The protein below binds the small molecule below.
Small molecule (SMILES): CC(C)c1cccc(CNC[C@@H](O)[C@@H]2C[C@H](C)CCCCCN([C@H](C)c3ccccc3)C(=O)c3cc(cc(-c4ncco4)c3)C(=O)N2)c1

Sequence of chain 1.B:
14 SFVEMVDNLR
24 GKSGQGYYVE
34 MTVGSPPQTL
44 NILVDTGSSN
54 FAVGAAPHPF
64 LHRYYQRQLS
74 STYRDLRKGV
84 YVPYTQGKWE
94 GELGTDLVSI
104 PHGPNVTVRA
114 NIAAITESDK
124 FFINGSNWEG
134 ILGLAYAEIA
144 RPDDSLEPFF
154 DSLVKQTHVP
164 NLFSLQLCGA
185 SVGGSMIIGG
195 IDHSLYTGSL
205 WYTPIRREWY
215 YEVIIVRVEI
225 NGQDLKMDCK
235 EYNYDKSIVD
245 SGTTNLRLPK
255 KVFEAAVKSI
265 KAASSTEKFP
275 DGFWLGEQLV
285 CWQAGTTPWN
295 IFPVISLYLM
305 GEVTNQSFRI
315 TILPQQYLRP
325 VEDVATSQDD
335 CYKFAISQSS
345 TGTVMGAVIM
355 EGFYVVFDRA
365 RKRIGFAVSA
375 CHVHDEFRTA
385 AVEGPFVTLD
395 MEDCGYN

Binding-site contacts:
Ligand atom C28 contacts residue GLY246 of chain 1.B at 3.1 Å.
Ligand atom C57 contacts residue SER245 of chain 1.B at 3.6 Å.
Ligand atom N74 contacts residue ASP244 of chain 1.B at 2.7 Å (salt-bridge).
Ligand atom O69 contacts residue SER51 of chain 1.B at 3.6 Å.
Ligand atom C83 contacts residue PRO86 of chain 1.B at 3.4 Å (hydrophobic).
Ligand atom C52 contacts residue THR248 of chain 1.B at 3.2 Å.
Ligand atom C87 contacts residue THR88 of chain 1.B at 3.1 Å.
Ligand atom C40 contacts residue ARG251 of chain 1.B at 3.5 Å.
Ligand atom C63 contacts residue TYR87 of chain 1.B at 3.5 Å (hydrophobic).
Ligand atom C76 contacts residue ASP244 of chain 1.B at 3.5 Å.
Ligand atom O69 contacts residue ASP48 of chain 1.B at 2.6 Å (salt-bridge).
Ligand atom O69 contacts residue GLY50 of chain 1.B at 3.5 Å (h-bond).
Ligand atom N74 contacts residue GLY50 of chain 1.B at 2.9 Å (h-bond).
Ligand atom O44 contacts residue THR88 of chain 1.B at 3.2 Å (h-bond).
Ligand atom C48 contacts residue GLY27 of chain 1.B at 3.4 Å.
Ligand atom C91 contacts residue VAL85 of chain 1.B at 3.6 Å (hydrophobic).
Ligand atom C85 contacts residue THR88 of chain 1.B at 3.5 Å.
Ligand atom C80 contacts residue GLY50 of chain 1.B at 3.2 Å.
Ligand atom C59 contacts residue SER245 of chain 1.B at 3.3 Å.
Ligand atom C46 contacts residue THR248 of chain 1.B at 3.6 Å.
Ligand atom C91 contacts residue TYR87 of chain 1.B at 3.5 Å (hydrophobic).
Ligand atom C71 contacts residue ASP244 of chain 1.B at 3.2 Å.
Ligand atom C53 contacts residue GLY29 of chain 1.B at 3.5 Å.
Ligand atom N1 contacts residue THR247 of chain 1.B at 3.5 Å (h-bond).
Ligand atom C61 contacts residue GLY246 of chain 1.B at 3.4 Å.
Ligand atom C63 contacts residue GLN89 of chain 1.B at 3.5 Å.
Ligand atom C55 contacts residue THR248 of chain 1.B at 3.5 Å.
Ligand atom C5 contacts residue ASP48 of chain 1.B at 3.4 Å.
Ligand atom N1 contacts residue GLY246 of chain 1.B at 2.9 Å (h-bond).
Ligand atom O42 contacts residue THR88 of chain 1.B at 3.3 Å.
Ligand atom C59 contacts residue GLY246 of chain 1.B at 3.4 Å.
Ligand atom O45 contacts residue THR248 of chain 1.B at 2.8 Å (h-bond).
Ligand atom C48 contacts residue ILE126 of chain 1.B at 3.4 Å (hydrophobic).
Ligand atom C76 contacts residue GLY50 of chain 1.B at 3.3 Å.
Ligand atom O69 contacts residue TYR87 of chain 1.B at 3.4 Å.
Ligand atom O44 contacts residue TYR87 of chain 1.B at 3.5 Å.
Ligand atom C53 contacts residue THR248 of chain 1.B at 3.0 Å.
Ligand atom C5 contacts residue GLY246 of chain 1.B at 3.5 Å.
Ligand atom O44 contacts residue GLN89 of chain 1.B at 3.0 Å (h-bond).
Ligand atom C59 contacts residue THR247 of chain 1.B at 3.5 Å.